Sequence of chain 1.B:
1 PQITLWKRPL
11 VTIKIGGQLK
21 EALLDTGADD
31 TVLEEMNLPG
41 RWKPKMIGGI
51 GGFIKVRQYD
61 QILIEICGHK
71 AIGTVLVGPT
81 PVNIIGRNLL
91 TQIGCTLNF

The small molecule below binds the protein below.
Small molecule (SMILES): CCOP(=O)(COc1ccc(C[C@H](NC(=O)O[C@H]2CO[C@H]3OCC[C@H]32)[C@H](O)CN(CC(C)C)S(=O)(=O)c2ccc(OC)cc2)cc1)OCC

Binding-site contacts:
Ligand atom C contacts residue GLY48 of chain 1.B at 3.5 Å.
Ligand atom O11 contacts residue ASP29 of chain 1.B at 2.9 Å (salt-bridge).
Ligand atom O10 contacts residue GLY49 of chain 1.A at 3.2 Å.
Ligand atom C28 contacts residue GLY48 of chain 1.A at 3.1 Å.
Ligand atom O10 contacts residue ILE50 of chain 1.B at 3.4 Å.
Ligand atom O4 contacts residue ASP30 of chain 1.B at 3.2 Å (salt-bridge).
Ligand atom C31 contacts residue ASP30 of chain 1.A at 3.0 Å.
Ligand atom C30 contacts residue VAL82 of chain 1.B at 3.4 Å (hydrophobic).
Ligand atom C15 contacts residue GLY48 of chain 1.B at 3.6 Å.
Ligand atom O8 contacts residue ASP25 of chain 1.B at 2.6 Å (salt-bridge).
Ligand atom C16 contacts residue GLY49 of chain 1.B at 3.3 Å.
Ligand atom C25 contacts residue ALA28 of chain 1.A at 3.6 Å (hydrophobic).
Ligand atom C25 contacts residue ASP30 of chain 1.A at 3.4 Å.
Ligand atom C8 contacts residue ASP25 of chain 1.A at 3.0 Å.
Ligand atom C24 contacts residue ALA28 of chain 1.A at 3.5 Å (hydrophobic).
Ligand atom C19 contacts residue PHE53 of chain 1.B at 3.5 Å (hydrophobic).
Ligand atom C22 contacts residue GLY27 of chain 1.A at 3.7 Å.
Ligand atom C17 contacts residue PHE53 of chain 1.B at 3.5 Å (hydrophobic).
Ligand atom C11 contacts residue GLY27 of chain 1.B at 3.3 Å.
Ligand atom C31 contacts residue ILE47 of chain 1.A at 3.6 Å (hydrophobic).
Ligand atom O6 contacts residue ALA28 of chain 1.B at 3.5 Å.
Ligand atom C1 contacts residue GLY48 of chain 1.B at 3.1 Å.
Ligand atom C12 contacts residue ILE50 of chain 1.B at 3.7 Å (hydrophobic).
Ligand atom O9 contacts residue ILE50 of chain 1.B at 3.6 Å.
Ligand atom C7 contacts residue ASP25 of chain 1.A at 3.2 Å.
Ligand atom C32 contacts residue ASP29 of chain 1.B at 3.7 Å.
Ligand atom O4 contacts residue ASP29 of chain 1.B at 3.4 Å (salt-bridge).
Ligand atom O8 contacts residue GLY27 of chain 1.B at 3.5 Å.
Ligand atom C12 contacts residue GLY49 of chain 1.B at 3.6 Å.
Ligand atom O5 contacts residue ASP30 of chain 1.A at 3.2 Å.
Ligand atom C21 contacts residue GLY27 of chain 1.A at 3.3 Å.
Ligand atom C18 contacts residue GLY48 of chain 1.B at 3.5 Å.
Ligand atom O2 contacts residue PRO81 of chain 1.A at 3.6 Å.
Ligand atom O8 contacts residue ASP25 of chain 1.A at 2.5 Å (salt-bridge).
Ligand atom O contacts residue PRO81 of chain 1.A at 3.4 Å.
Ligand atom N contacts residue GLY27 of chain 1.B at 3.3 Å (h-bond).
Ligand atom C20 contacts residue ASP25 of chain 1.A at 3.1 Å.
Ligand atom C7 contacts residue ASP25 of chain 1.B at 3.2 Å.
Ligand atom C20 contacts residue GLY27 of chain 1.A at 3.6 Å.
Ligand atom C15 contacts residue PRO81 of chain 1.A at 3.6 Å (hydrophobic).

Sequence of chain 1.A:
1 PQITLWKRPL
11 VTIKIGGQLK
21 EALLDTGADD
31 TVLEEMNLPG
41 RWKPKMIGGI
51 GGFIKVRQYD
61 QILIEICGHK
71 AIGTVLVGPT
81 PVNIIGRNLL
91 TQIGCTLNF